Binding-site contacts:
Ligand atom PB contacts residue GLY610 of chain 1.E at 3.2 Å.
Ligand atom O3G contacts residue MG1 of chain 1.X at 3.4 Å.
Ligand atom O3B contacts residue GLY608 of chain 1.E at 3.4 Å (h-bond).
Ligand atom O3A contacts residue GLY608 of chain 1.E at 3.3 Å.
Ligand atom N3 contacts residue ILE774 of chain 1.E at 3.5 Å.
Ligand atom O2A contacts residue GLY610 of chain 1.E at 3.3 Å.
Ligand atom C2 contacts residue ILE774 of chain 1.E at 3.6 Å (hydrophobic).
Ligand atom O2' contacts residue GLN778 of chain 1.E at 2.9 Å (h-bond).
Ligand atom O2B contacts residue GLY610 of chain 1.E at 2.6 Å (h-bond).
Ligand atom PB contacts residue VAL609 of chain 1.E at 2.9 Å.
Ligand atom O3G contacts residue LYS611 of chain 1.E at 3.5 Å.
Ligand atom O3' contacts residue LYS818 of chain 1.E at 2.6 Å (salt-bridge).
Ligand atom O2B contacts residue VAL609 of chain 1.E at 1.3 Å (h-bond).
Ligand atom N1 contacts residue ILE571 of chain 1.E at 2.9 Å (h-bond).
Ligand atom O1A contacts residue ARG815 of chain 1.E at 2.8 Å (salt-bridge).
Ligand atom PG contacts residue MG1 of chain 1.X at 3.2 Å.
Ligand atom N6 contacts residue ILE571 of chain 1.E at 1.3 Å (h-bond).
Ligand atom O1B contacts residue VAL609 of chain 1.E at 3.5 Å.
Ligand atom C5' contacts residue ARG815 of chain 1.E at 3.4 Å.
Ligand atom O1B contacts residue THR612 of chain 1.E at 3.2 Å (h-bond).
Ligand atom O2A contacts residue GLU613 of chain 1.E at 3.0 Å (salt-bridge).
Ligand atom O3B contacts residue LYS611 of chain 1.E at 3.4 Å.
Ligand atom N7 contacts residue VAL609 of chain 1.E at 3.4 Å.
Ligand atom N6 contacts residue VAL570 of chain 1.E at 3.5 Å.
Ligand atom C2 contacts residue ARG569 of chain 1.E at 3.4 Å.
Ligand atom PB contacts residue GLY608 of chain 1.E at 3.5 Å.
Ligand atom C6 contacts residue ILE571 of chain 1.E at 2.5 Å (hydrophobic).
Ligand atom N1 contacts residue ARG569 of chain 1.E at 3.5 Å (salt-bridge).
Ligand atom O2B contacts residue GLY608 of chain 1.E at 2.1 Å.
Ligand atom O2G contacts residue THR612 of chain 1.E at 3.4 Å (h-bond).
Ligand atom O2A contacts residue THR612 of chain 1.E at 3.0 Å (h-bond).
Ligand atom PB contacts residue LYS611 of chain 1.E at 2.8 Å.
Ligand atom O2G contacts residue MG1 of chain 1.X at 2.0 Å.
Ligand atom O1B contacts residue GLY610 of chain 1.E at 2.3 Å.
Ligand atom S1G contacts residue GLY608 of chain 1.E at 3.4 Å (h-bond).
Ligand atom N7 contacts residue GLY610 of chain 1.E at 3.1 Å (h-bond).
Ligand atom S1G contacts residue ARG815 of chain 1.E at 3.4 Å (salt-bridge).
Ligand atom C8 contacts residue GLY610 of chain 1.E at 3.1 Å.
Ligand atom O1B contacts residue LYS611 of chain 1.E at 1.3 Å (salt-bridge).
Ligand atom O2A contacts residue LYS611 of chain 1.E at 2.8 Å (salt-bridge).

The protein below binds the small molecule below.
Small molecule (SMILES): Nc1ncnc2c1ncn2[C@@H]1O[C@H](COP(=O)(O)OP(=O)(O)OP(O)(O)=S)[C@@H](O)[C@H]1O

Sequence of chain 1.E:
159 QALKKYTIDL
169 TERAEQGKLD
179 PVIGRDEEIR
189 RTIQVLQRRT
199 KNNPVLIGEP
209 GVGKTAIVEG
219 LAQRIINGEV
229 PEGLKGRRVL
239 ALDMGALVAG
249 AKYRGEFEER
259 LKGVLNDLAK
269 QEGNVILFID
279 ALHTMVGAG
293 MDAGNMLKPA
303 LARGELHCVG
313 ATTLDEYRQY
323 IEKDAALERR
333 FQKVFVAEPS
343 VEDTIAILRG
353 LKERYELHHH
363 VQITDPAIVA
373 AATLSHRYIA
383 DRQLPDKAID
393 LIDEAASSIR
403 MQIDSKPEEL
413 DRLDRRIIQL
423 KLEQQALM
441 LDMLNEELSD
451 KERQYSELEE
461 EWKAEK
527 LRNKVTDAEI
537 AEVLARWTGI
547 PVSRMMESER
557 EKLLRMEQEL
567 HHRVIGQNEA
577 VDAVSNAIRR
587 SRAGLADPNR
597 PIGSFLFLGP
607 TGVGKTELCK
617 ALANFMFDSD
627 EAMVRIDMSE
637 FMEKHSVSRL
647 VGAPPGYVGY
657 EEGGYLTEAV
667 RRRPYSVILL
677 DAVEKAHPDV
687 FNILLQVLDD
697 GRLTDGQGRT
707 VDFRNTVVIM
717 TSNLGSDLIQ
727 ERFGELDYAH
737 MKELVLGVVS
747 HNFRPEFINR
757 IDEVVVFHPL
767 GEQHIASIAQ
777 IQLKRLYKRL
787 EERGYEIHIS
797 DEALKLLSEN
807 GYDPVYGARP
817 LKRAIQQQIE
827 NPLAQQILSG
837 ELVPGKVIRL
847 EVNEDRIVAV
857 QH

Sequence of chain 1.D:
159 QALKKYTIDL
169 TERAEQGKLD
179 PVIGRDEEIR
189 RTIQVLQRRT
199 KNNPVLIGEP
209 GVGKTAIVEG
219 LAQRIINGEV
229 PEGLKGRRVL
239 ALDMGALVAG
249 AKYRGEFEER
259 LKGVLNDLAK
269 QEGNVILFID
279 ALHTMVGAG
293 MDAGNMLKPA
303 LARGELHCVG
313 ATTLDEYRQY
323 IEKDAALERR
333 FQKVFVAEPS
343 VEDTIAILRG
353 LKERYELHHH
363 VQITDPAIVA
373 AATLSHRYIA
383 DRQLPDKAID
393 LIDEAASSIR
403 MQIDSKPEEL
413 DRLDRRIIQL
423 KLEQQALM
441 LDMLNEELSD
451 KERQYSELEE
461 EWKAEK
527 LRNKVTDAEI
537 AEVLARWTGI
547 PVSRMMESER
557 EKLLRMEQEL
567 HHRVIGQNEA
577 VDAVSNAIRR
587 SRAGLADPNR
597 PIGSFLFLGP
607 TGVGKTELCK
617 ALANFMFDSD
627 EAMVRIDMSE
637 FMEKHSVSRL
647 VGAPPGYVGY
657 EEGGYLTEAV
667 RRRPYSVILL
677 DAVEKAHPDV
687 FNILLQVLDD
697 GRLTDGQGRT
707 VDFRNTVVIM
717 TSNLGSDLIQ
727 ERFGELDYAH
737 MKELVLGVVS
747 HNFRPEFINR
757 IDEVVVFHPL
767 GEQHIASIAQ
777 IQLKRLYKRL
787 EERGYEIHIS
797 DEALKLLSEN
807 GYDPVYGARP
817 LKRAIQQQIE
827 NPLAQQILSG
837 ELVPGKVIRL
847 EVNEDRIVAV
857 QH